Binding-site contacts:
Ligand atom N2 contacts residue ASN247 of chain 1.C at 3.0 Å (h-bond).
Ligand atom C2 contacts residue ASN247 of chain 1.C at 2.6 Å.
Ligand atom N2 contacts residue SER226 of chain 1.C at 3.2 Å (h-bond).
Ligand atom C3 contacts residue ASN247 of chain 1.C at 3.9 Å.
Ligand atom C8 contacts residue SER226 of chain 1.C at 3.8 Å.
Ligand atom O5 contacts residue TRP222 of chain 1.C at 4.4 Å.
Ligand atom O7 contacts residue ASN247 of chain 1.C at 3.3 Å (h-bond).
Ligand atom C1 contacts residue SER226 of chain 1.C at 3.7 Å.
Ligand atom C8 contacts residue LEU245 of chain 1.C at 4.5 Å (hydrophobic).
Ligand atom C7 contacts residue SER226 of chain 1.C at 3.9 Å.
Ligand atom C5 contacts residue ASN247 of chain 1.C at 3.6 Å.
Ligand atom C1 contacts residue ASN247 of chain 1.C at 1.4 Å.
Ligand atom O7 contacts residue LYS223 of chain 1.C at 4.4 Å.
Ligand atom C2 contacts residue SER226 of chain 1.C at 4.0 Å.
Ligand atom C7 contacts residue ASN247 of chain 1.C at 3.7 Å.
Ligand atom O5 contacts residue ASN247 of chain 1.C at 2.4 Å (h-bond).
Ligand atom C4 contacts residue ASN247 of chain 1.C at 4.3 Å.
Ligand atom O6 contacts residue TRP222 of chain 1.C at 4.1 Å.

Sequence of chain 1.C:
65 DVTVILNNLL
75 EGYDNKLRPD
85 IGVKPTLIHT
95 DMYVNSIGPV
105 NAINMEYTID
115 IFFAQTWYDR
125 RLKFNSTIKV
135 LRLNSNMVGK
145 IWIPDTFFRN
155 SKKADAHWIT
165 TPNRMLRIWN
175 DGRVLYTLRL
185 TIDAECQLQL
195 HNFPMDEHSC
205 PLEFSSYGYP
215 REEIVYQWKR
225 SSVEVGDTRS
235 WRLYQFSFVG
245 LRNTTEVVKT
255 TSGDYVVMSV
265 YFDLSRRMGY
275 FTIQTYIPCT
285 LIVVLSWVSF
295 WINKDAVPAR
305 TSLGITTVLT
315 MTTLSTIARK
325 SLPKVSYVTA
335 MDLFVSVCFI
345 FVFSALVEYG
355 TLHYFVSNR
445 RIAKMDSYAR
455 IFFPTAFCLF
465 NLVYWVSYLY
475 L

This small molecule binds to this protein.
Small molecule (SMILES): CC(=O)N[C@H]1[C@H](O[C@H]2[C@H](O)[C@@H](NC(C)=O)CO[C@@H]2CO)O[C@H](CO)[C@@H](O)[C@@H]1O